Sequence of chain 1.A:
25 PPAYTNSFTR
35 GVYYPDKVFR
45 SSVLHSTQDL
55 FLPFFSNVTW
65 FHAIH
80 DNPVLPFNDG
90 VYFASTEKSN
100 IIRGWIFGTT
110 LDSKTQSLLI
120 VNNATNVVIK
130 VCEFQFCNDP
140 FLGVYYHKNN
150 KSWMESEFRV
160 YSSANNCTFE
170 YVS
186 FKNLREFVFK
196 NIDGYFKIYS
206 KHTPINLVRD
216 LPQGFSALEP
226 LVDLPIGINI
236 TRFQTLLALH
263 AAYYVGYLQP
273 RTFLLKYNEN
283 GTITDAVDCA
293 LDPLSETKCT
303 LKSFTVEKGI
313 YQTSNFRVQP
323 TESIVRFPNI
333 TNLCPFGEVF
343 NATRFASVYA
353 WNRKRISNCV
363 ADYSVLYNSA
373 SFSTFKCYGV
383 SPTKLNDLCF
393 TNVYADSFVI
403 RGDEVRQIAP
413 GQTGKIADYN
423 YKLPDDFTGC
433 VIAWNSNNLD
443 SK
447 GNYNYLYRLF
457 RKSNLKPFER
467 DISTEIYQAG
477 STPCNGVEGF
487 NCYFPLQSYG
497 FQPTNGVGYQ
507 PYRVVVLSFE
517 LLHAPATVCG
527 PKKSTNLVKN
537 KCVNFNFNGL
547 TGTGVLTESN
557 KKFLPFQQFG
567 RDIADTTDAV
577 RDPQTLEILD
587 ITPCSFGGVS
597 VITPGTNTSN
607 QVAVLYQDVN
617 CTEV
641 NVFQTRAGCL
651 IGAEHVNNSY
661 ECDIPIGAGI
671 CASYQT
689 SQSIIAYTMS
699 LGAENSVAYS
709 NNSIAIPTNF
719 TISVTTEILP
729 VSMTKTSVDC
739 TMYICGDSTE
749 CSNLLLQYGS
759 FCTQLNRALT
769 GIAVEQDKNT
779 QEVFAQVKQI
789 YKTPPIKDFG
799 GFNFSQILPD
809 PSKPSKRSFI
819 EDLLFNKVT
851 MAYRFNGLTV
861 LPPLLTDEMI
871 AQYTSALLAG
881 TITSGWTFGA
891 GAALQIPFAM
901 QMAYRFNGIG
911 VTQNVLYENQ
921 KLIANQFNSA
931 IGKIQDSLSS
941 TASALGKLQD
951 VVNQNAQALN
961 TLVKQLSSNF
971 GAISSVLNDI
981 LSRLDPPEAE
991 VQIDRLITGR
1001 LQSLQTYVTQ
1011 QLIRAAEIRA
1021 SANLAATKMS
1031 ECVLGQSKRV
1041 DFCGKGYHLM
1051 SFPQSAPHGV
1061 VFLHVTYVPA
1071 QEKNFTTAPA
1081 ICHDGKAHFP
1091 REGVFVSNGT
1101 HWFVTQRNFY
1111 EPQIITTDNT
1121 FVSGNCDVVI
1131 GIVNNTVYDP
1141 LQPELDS

Binding-site contacts:
Ligand atom C2 contacts residue ASN234 of chain 1.B at 2.6 Å.
Ligand atom C1 contacts residue ASN234 of chain 1.B at 2.1 Å.
Ligand atom C5 contacts residue THR236 of chain 1.B at 3.5 Å.
Ligand atom C6 contacts residue ARG457 of chain 1.A at 3.7 Å.
Ligand atom O6 contacts residue GLU465 of chain 1.A at 4.2 Å.
Ligand atom O5 contacts residue ASN234 of chain 1.B at 3.3 Å (h-bond).
Ligand atom C7 contacts residue ASN234 of chain 1.B at 2.9 Å.
Ligand atom C1 contacts residue THR236 of chain 1.B at 3.7 Å.
Ligand atom C3 contacts residue GLU465 of chain 1.A at 4.1 Å.
Ligand atom C8 contacts residue ASN234 of chain 1.B at 3.6 Å.
Ligand atom N2 contacts residue ASN234 of chain 1.B at 2.3 Å (h-bond).
Ligand atom O5 contacts residue THR236 of chain 1.B at 3.5 Å.
Ligand atom O3 contacts residue GLU465 of chain 1.A at 3.0 Å (salt-bridge).
Ligand atom C8 contacts residue GLU465 of chain 1.A at 3.7 Å.
Ligand atom C7 contacts residue GLU465 of chain 1.A at 3.6 Å.
Ligand atom O7 contacts residue GLU465 of chain 1.A at 3.3 Å.
Ligand atom N2 contacts residue GLU465 of chain 1.A at 4.2 Å.
Ligand atom O7 contacts residue ASN234 of chain 1.B at 3.6 Å (h-bond).
Ligand atom C5 contacts residue ASN234 of chain 1.B at 4.5 Å.
Ligand atom O6 contacts residue ARG457 of chain 1.A at 3.0 Å (salt-bridge).
Ligand atom O6 contacts residue THR108 of chain 1.B at 3.3 Å.
Ligand atom C3 contacts residue ASN234 of chain 1.B at 4.0 Å.
Ligand atom C6 contacts residue THR108 of chain 1.B at 3.5 Å.
Ligand atom O6 contacts residue THR236 of chain 1.B at 3.3 Å (h-bond).
Ligand atom C5 contacts residue THR108 of chain 1.B at 4.0 Å.
Ligand atom C6 contacts residue THR236 of chain 1.B at 4.1 Å.
Ligand atom O5 contacts residue THR108 of chain 1.B at 3.1 Å.
Ligand atom O6 contacts residue ASP467 of chain 1.A at 4.4 Å.
Ligand atom C1 contacts residue THR108 of chain 1.B at 4.1 Å.

A protein and the small-molecule ligand that binds it are described below.
Small molecule (SMILES): CC(=O)N[C@H]1[C@H](O[C@H]2[C@H](O)[C@@H](NC(C)=O)CO[C@@H]2CO)O[C@H](CO)[C@@H](O)[C@@H]1O

Sequence of chain 1.B:
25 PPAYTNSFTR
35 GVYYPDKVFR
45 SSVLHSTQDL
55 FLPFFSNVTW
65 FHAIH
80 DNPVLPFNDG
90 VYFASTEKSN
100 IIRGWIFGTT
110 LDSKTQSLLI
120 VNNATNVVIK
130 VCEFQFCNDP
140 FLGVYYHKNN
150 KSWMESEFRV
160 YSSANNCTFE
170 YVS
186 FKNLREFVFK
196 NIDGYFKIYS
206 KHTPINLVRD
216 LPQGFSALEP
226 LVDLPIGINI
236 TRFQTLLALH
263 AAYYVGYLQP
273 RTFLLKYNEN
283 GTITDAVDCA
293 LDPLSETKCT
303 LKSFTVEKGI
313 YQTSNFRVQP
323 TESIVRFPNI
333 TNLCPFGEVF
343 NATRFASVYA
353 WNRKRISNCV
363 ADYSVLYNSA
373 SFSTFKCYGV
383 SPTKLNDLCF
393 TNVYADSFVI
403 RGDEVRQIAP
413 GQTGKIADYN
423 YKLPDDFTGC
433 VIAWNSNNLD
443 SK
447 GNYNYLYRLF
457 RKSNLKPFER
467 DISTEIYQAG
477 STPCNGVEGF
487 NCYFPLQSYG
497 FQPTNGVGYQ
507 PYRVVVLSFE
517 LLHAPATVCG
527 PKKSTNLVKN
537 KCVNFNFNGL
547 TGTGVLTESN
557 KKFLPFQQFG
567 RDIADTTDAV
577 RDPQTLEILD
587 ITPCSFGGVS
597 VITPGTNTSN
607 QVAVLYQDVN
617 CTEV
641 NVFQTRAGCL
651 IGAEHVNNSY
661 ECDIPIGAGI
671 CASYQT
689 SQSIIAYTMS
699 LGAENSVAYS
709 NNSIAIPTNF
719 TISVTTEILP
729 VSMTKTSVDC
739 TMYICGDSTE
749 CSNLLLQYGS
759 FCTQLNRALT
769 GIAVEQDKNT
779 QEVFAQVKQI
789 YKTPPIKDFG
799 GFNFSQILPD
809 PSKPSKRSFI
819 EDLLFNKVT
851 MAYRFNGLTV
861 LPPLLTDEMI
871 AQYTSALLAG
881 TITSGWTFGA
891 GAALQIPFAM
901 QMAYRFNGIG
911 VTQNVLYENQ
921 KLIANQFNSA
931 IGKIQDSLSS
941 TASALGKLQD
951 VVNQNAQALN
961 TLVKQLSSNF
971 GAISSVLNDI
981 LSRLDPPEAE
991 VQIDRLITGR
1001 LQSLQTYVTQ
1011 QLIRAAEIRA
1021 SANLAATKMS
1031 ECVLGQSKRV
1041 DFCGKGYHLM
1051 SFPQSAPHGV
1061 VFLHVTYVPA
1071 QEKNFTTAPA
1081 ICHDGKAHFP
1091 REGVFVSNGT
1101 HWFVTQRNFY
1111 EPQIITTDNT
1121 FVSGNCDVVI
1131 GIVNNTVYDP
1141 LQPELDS